Binding-site contacts:
Ligand atom C8 contacts residue ASN167 of chain 1.A at 3.5 Å.
Ligand atom C6 contacts residue ARG162 of chain 1.A at 3.9 Å.
Ligand atom C8 contacts residue ARG278 of chain 2.A at 3.5 Å.
Ligand atom C5 contacts residue ARG162 of chain 1.A at 4.1 Å.
Ligand atom O5 contacts residue ARG162 of chain 1.A at 3.0 Å (salt-bridge).
Ligand atom C2 contacts residue ASN167 of chain 1.A at 2.4 Å.
Ligand atom O6 contacts residue VAL144 of chain 1.A at 3.8 Å.
Ligand atom O6 contacts residue ARG162 of chain 1.A at 3.5 Å (salt-bridge).
Ligand atom O7 contacts residue ASN167 of chain 1.A at 4.0 Å.
Ligand atom C3 contacts residue ASN167 of chain 1.A at 3.8 Å.
Ligand atom O7 contacts residue ARG278 of chain 2.A at 3.5 Å (salt-bridge).
Ligand atom O5 contacts residue ASN167 of chain 1.A at 2.4 Å (h-bond).
Ligand atom C7 contacts residue ARG278 of chain 2.A at 3.7 Å.
Ligand atom C1 contacts residue ASN167 of chain 1.A at 1.4 Å.
Ligand atom N2 contacts residue ASN167 of chain 1.A at 2.8 Å (h-bond).
Ligand atom C4 contacts residue ASN167 of chain 1.A at 4.2 Å.
Ligand atom C1 contacts residue THR168 of chain 1.A at 4.0 Å.
Ligand atom C5 contacts residue ASN167 of chain 1.A at 3.7 Å.
Ligand atom C6 contacts residue VAL144 of chain 1.A at 4.3 Å (hydrophobic).
Ligand atom C1 contacts residue ARG162 of chain 1.A at 3.8 Å.
Ligand atom C7 contacts residue ASN167 of chain 1.A at 3.4 Å.

Sequence of chain 1.A:
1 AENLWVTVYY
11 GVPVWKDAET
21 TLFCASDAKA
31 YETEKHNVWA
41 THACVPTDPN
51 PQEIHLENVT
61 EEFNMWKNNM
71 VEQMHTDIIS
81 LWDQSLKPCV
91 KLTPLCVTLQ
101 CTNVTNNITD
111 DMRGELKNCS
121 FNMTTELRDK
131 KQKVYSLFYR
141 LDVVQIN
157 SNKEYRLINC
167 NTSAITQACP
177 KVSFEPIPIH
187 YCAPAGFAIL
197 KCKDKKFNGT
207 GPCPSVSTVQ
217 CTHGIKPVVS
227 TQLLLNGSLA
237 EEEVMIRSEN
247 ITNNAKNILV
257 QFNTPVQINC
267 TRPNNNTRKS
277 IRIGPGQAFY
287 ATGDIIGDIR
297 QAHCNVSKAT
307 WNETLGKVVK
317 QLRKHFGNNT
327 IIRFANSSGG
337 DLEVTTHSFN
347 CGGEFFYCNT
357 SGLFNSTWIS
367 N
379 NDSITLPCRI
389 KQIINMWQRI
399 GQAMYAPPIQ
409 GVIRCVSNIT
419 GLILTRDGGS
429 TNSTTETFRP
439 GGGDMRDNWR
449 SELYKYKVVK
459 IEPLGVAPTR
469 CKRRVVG

Sequence of chain 2.A:
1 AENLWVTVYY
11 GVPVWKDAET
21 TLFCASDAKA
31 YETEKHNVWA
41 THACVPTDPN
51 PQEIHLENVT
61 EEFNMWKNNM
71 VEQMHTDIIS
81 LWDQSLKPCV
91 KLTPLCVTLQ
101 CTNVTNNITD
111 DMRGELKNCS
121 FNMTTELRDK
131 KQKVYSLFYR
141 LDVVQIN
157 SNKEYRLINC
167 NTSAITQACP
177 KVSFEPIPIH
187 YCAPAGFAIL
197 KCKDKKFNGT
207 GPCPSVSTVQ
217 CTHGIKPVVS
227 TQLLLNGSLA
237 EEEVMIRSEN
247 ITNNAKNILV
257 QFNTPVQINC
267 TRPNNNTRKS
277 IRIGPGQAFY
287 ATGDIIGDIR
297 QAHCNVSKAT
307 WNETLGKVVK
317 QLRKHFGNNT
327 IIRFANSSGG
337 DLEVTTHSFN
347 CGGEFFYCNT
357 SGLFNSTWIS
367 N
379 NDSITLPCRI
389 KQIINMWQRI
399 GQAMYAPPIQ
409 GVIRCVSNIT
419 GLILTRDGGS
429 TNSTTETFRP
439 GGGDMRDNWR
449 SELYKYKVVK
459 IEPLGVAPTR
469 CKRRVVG

This protein binds this small molecule.
Small molecule (SMILES): CC(=O)N[C@H]1[C@H](O[C@H]2[C@H](O)[C@@H](NC(C)=O)CO[C@@H]2CO)O[C@H](CO)[C@@H](O)[C@@H]1O